Sequence of chain 1.A:
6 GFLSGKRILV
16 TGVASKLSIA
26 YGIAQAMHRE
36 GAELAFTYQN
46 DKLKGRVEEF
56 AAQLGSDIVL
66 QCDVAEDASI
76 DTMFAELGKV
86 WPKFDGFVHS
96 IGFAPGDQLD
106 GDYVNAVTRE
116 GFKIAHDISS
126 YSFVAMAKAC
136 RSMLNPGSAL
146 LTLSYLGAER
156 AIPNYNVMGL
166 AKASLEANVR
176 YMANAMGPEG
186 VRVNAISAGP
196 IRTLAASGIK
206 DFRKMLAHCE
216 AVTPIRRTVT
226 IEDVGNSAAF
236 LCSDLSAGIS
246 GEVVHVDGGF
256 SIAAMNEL

Binding-site contacts:
Ligand atom N1 contacts residue ALA99 of chain 1.A at 2.9 Å (h-bond).
Ligand atom C1 contacts residue NAD1 of chain 1.C at 3.6 Å.
Ligand atom C20 contacts residue PRO158 of chain 1.A at 3.6 Å (hydrophobic).
Ligand atom C13 contacts residue TYR160 of chain 1.A at 3.7 Å (hydrophobic).
Ligand atom C6 contacts residue LEU104 of chain 1.A at 3.6 Å (hydrophobic).
Ligand atom C22 contacts residue TYR160 of chain 1.A at 3.7 Å (hydrophobic).
Ligand atom C13 contacts residue NAD1 of chain 1.C at 3.4 Å.
Ligand atom C18 contacts residue TYR160 of chain 1.A at 3.6 Å (hydrophobic).
Ligand atom C6 contacts residue ALA99 of chain 1.A at 3.5 Å (hydrophobic).
Ligand atom C23 contacts residue TYR160 of chain 1.A at 3.5 Å (hydrophobic).
Ligand atom C16 contacts residue PHE207 of chain 1.A at 3.7 Å (hydrophobic).
Ligand atom C21 contacts residue ASN159 of chain 1.A at 3.6 Å.
Ligand atom C5 contacts residue ALA99 of chain 1.A at 3.5 Å (hydrophobic).
Ligand atom C21 contacts residue TYR160 of chain 1.A at 3.6 Å (hydrophobic).
Ligand atom O3 contacts residue ALA200 of chain 1.A at 3.8 Å.
Ligand atom C17 contacts residue PHE207 of chain 1.A at 3.7 Å (hydrophobic).
Ligand atom N2 contacts residue ALA99 of chain 1.A at 2.8 Å (h-bond).
Ligand atom N2 contacts residue PHE98 of chain 1.A at 3.7 Å.
Ligand atom C9 contacts residue SER202 of chain 1.A at 3.6 Å.
Ligand atom C17 contacts residue TYR150 of chain 1.A at 3.7 Å (hydrophobic).
Ligand atom C14 contacts residue NAD1 of chain 1.C at 3.6 Å.
Ligand atom C12 contacts residue ALA200 of chain 1.A at 3.3 Å (hydrophobic).
Ligand atom C13 contacts residue TYR150 of chain 1.A at 3.5 Å (hydrophobic).
Ligand atom C2 contacts residue ALA200 of chain 1.A at 3.6 Å (hydrophobic).
Ligand atom C11 contacts residue LEU104 of chain 1.A at 3.7 Å (hydrophobic).
Ligand atom O2 contacts residue ALA99 of chain 1.A at 3.7 Å.
Ligand atom C21 contacts residue ILE204 of chain 1.A at 3.6 Å (hydrophobic).
Ligand atom N1 contacts residue PHE98 of chain 1.A at 3.4 Å.
Ligand atom C5 contacts residue PHE98 of chain 1.A at 3.6 Å (hydrophobic).
Ligand atom C7 contacts residue ALA99 of chain 1.A at 3.8 Å (hydrophobic).
Ligand atom C20 contacts residue TYR160 of chain 1.A at 3.6 Å (hydrophobic).
Ligand atom C1 contacts residue TYR160 of chain 1.A at 3.6 Å (hydrophobic).
Ligand atom C10 contacts residue SER202 of chain 1.A at 3.7 Å.
Ligand atom C14 contacts residue ALA200 of chain 1.A at 3.8 Å (hydrophobic).
Ligand atom O1 contacts residue TYR160 of chain 1.A at 2.7 Å (h-bond).
Ligand atom O1 contacts residue NAD1 of chain 1.C at 2.7 Å (h-bond).
Ligand atom O2 contacts residue PHE98 of chain 1.A at 3.6 Å.
Ligand atom C22 contacts residue ILE204 of chain 1.A at 3.5 Å (hydrophobic).
Ligand atom N4 contacts residue NAD1 of chain 1.C at 3.6 Å.
Ligand atom O2 contacts residue GLY101 of chain 1.A at 3.6 Å (h-bond).

A small-molecule ligand and the protein it binds are described below.
Small molecule (SMILES): Cc1c(CN(C)C(=O)/C=C/c2cnc3c(c2)CC[C@@H](N)C(=O)N3)oc2ccccc12